Sequence of chain 23.B:
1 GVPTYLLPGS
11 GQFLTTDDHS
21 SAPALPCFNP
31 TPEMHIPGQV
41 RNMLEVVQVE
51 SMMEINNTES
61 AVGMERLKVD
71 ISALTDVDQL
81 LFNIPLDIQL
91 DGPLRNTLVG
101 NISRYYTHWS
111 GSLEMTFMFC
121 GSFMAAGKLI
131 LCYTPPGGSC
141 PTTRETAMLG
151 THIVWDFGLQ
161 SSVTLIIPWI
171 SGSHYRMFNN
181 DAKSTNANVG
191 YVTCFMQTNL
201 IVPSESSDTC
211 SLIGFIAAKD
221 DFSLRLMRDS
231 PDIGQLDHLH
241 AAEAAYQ

Binding-site contacts:
Ligand atom C2A contacts residue LEU220 of chain 23.A at 3.8 Å (hydrophobic).
Ligand atom F2 contacts residue MET146 of chain 23.A at 3.7 Å.
Ligand atom C1B contacts residue ILE95 of chain 23.A at 3.5 Å (hydrophobic).
Ligand atom C4 contacts residue PHE115 of chain 23.A at 3.3 Å (hydrophobic).
Ligand atom F3 contacts residue ALA24 of chain 23.B at 3.9 Å.
Ligand atom N1A contacts residue LEU220 of chain 23.A at 3.0 Å.
Ligand atom F3 contacts residue ILE182 of chain 23.A at 3.2 Å.
Ligand atom F2 contacts residue ALA145 of chain 23.A at 3.0 Å.
Ligand atom CM2 contacts residue TRP93 of chain 23.A at 3.9 Å (hydrophobic).
Ligand atom CM4 contacts residue ALA145 of chain 23.A at 3.5 Å (hydrophobic).
Ligand atom C2B contacts residue ILE119 of chain 23.A at 3.5 Å (hydrophobic).
Ligand atom CM6 contacts residue MET187 of chain 23.A at 3.8 Å (hydrophobic).
Ligand atom CM4 contacts residue ALA169 of chain 23.A at 3.5 Å (hydrophobic).
Ligand atom F2 contacts residue SER170 of chain 23.A at 3.5 Å.
Ligand atom F2 contacts residue ALA169 of chain 23.A at 2.2 Å.
Ligand atom F1 contacts residue SER170 of chain 23.A at 3.7 Å.
Ligand atom C6B contacts residue ILE184 of chain 23.A at 3.7 Å (hydrophobic).
Ligand atom N3A contacts residue ILE184 of chain 23.A at 3.9 Å.
Ligand atom O1A contacts residue ALA145 of chain 23.A at 3.8 Å.
Ligand atom O1A contacts residue LEU220 of chain 23.A at 3.4 Å.
Ligand atom CM3 contacts residue THR97 of chain 23.A at 3.9 Å.
Ligand atom F3 contacts residue LEU14 of chain 24.B at 3.9 Å.
Ligand atom O1A contacts residue ILE182 of chain 23.A at 3.9 Å.
Ligand atom CM4 contacts residue ILE182 of chain 23.A at 3.6 Å (hydrophobic).
Ligand atom CM6 contacts residue ILE184 of chain 23.A at 3.5 Å (hydrophobic).
Ligand atom F3 contacts residue ALA169 of chain 23.A at 3.7 Å.
Ligand atom C3B contacts residue ILE119 of chain 23.A at 3.5 Å (hydrophobic).
Ligand atom O1B contacts residue ILE95 of chain 23.A at 3.0 Å.
Ligand atom C6B contacts residue ILE95 of chain 23.A at 3.6 Å (hydrophobic).
Ligand atom C2A contacts residue ILE182 of chain 23.A at 3.6 Å (hydrophobic).
Ligand atom F1 contacts residue ALA145 of chain 23.A at 3.0 Å.
Ligand atom N3A contacts residue ILE182 of chain 23.A at 3.0 Å.
Ligand atom CM6 contacts residue ILE217 of chain 23.A at 3.4 Å (hydrophobic).
Ligand atom C5B contacts residue ILE184 of chain 23.A at 3.4 Å (hydrophobic).
Ligand atom C3A contacts residue ILE182 of chain 23.A at 3.2 Å (hydrophobic).
Ligand atom F2 contacts residue PHE147 of chain 23.A at 3.2 Å.
Ligand atom F1 contacts residue VAL171 of chain 23.A at 3.0 Å.
Ligand atom N3A contacts residue PHE147 of chain 23.A at 3.6 Å.
Ligand atom CM2 contacts residue ILE119 of chain 23.A at 3.5 Å (hydrophobic).
Ligand atom O1 contacts residue ILE217 of chain 23.A at 3.2 Å.

Sequence of chain 23.A:
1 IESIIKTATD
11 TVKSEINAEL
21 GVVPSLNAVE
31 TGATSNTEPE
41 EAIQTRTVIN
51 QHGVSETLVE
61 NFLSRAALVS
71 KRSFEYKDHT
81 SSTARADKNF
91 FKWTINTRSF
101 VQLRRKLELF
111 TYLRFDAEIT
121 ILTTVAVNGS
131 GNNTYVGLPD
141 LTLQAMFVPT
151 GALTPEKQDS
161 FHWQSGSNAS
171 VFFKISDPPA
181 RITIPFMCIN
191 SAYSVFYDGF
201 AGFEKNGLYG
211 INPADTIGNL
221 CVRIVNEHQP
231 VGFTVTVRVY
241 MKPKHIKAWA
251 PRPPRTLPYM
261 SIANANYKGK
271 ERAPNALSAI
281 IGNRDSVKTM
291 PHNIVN

The small molecule below binds the protein below.
Small molecule (SMILES): Cc1cc(CCCOc2c(C)cc(-c3noc(C(F)(F)F)n3)cc2C)on1

Sequence of chain 24.B:
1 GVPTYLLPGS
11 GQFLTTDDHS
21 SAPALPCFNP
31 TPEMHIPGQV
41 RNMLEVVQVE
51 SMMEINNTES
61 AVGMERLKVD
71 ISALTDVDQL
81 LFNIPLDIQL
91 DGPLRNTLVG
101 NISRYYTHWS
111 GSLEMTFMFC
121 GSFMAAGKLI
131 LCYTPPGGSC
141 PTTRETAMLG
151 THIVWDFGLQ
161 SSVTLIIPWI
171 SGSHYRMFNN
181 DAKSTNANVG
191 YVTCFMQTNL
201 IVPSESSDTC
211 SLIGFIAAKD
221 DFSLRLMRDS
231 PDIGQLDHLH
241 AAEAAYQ